This small molecule binds to this protein.
Small molecule (SMILES): CCCCc1ccccc1

Binding-site contacts:
Ligand atom C5 contacts residue ALA99 of chain 1.A at 3.7 Å (hydrophobic).
Ligand atom C3' contacts residue VAL111 of chain 1.A at 3.6 Å (hydrophobic).
Ligand atom C1' contacts residue MET102 of chain 1.A at 3.8 Å (hydrophobic).
Ligand atom C4' contacts residue SER117 of chain 1.A at 4.2 Å.
Ligand atom C1' contacts residue PHE153 of chain 1.A at 4.4 Å (hydrophobic).
Ligand atom C4' contacts residue LEU133 of chain 1.A at 3.9 Å (hydrophobic).
Ligand atom C2' contacts residue VAL111 of chain 1.A at 3.2 Å (hydrophobic).
Ligand atom C1' contacts residue VAL111 of chain 1.A at 4.2 Å (hydrophobic).
Ligand atom C2 contacts residue ALA99 of chain 1.A at 3.6 Å (hydrophobic).
Ligand atom C4' contacts residue MET102 of chain 1.A at 4.3 Å (hydrophobic).
Ligand atom C1 contacts residue LEU118 of chain 1.A at 4.1 Å (hydrophobic).
Ligand atom C4 contacts residue LEU84 of chain 1.A at 3.8 Å (hydrophobic).
Ligand atom C4 contacts residue VAL87 of chain 1.A at 4.2 Å (hydrophobic).
Ligand atom C2' contacts residue LEU118 of chain 1.A at 4.0 Å (hydrophobic).
Ligand atom C4 contacts residue ALA99 of chain 1.A at 3.8 Å (hydrophobic).
Ligand atom C4' contacts residue LEU121 of chain 1.A at 4.1 Å (hydrophobic).
Ligand atom C6 contacts residue PHE153 of chain 1.A at 4.3 Å (hydrophobic).
Ligand atom C5 contacts residue TYR88 of chain 1.A at 4.4 Å (hydrophobic).
Ligand atom C6 contacts residue LEU121 of chain 1.A at 4.2 Å (hydrophobic).
Ligand atom C5 contacts residue LEU118 of chain 1.A at 3.8 Å (hydrophobic).
Ligand atom C2 contacts residue VAL103 of chain 1.A at 4.1 Å (hydrophobic).
Ligand atom C2 contacts residue LEU84 of chain 1.A at 4.0 Å (hydrophobic).
Ligand atom C3 contacts residue ILE78 of chain 1.A at 4.2 Å (hydrophobic).
Ligand atom C3 contacts residue LEU84 of chain 1.A at 3.9 Å (hydrophobic).
Ligand atom C1' contacts residue ALA99 of chain 1.A at 4.2 Å (hydrophobic).
Ligand atom C3' contacts residue PHE114 of chain 1.A at 4.0 Å (hydrophobic).
Ligand atom C4 contacts residue TYR88 of chain 1.A at 3.9 Å (hydrophobic).
Ligand atom C3 contacts residue ALA99 of chain 1.A at 3.7 Å (hydrophobic).
Ligand atom C4 contacts residue LEU118 of chain 1.A at 4.3 Å (hydrophobic).
Ligand atom C2' contacts residue MET102 of chain 1.A at 4.2 Å (hydrophobic).
Ligand atom C3' contacts residue LEU118 of chain 1.A at 3.0 Å (hydrophobic).
Ligand atom C1 contacts residue ALA99 of chain 1.A at 3.6 Å (hydrophobic).
Ligand atom C5 contacts residue LEU91 of chain 1.A at 4.2 Å (hydrophobic).
Ligand atom C6 contacts residue ALA99 of chain 1.A at 3.6 Å (hydrophobic).
Ligand atom C6 contacts residue LEU118 of chain 1.A at 3.6 Å (hydrophobic).
Ligand atom C5 contacts residue VAL87 of chain 1.A at 3.7 Å (hydrophobic).
Ligand atom C4' contacts residue LEU118 of chain 1.A at 3.9 Å (hydrophobic).
Ligand atom C4' contacts residue PHE114 of chain 1.A at 3.9 Å (hydrophobic).

Sequence of chain 1.A:
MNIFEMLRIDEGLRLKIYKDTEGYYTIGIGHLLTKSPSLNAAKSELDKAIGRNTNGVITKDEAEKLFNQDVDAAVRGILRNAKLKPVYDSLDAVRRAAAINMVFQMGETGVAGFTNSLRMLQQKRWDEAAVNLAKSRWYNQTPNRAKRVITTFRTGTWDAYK